Binding-site contacts:
Ligand atom C1 contacts residue ASN54 of chain 1.C at 1.4 Å.
Ligand atom N2 contacts residue ASN54 of chain 1.C at 3.3 Å (h-bond).
Ligand atom C3 contacts residue ASN54 of chain 1.C at 3.8 Å.
Ligand atom C8 contacts residue TYR28 of chain 1.D at 3.9 Å (hydrophobic).
Ligand atom C7 contacts residue ASN54 of chain 1.C at 4.3 Å.
Ligand atom C1 contacts residue GLU33 of chain 1.C at 3.6 Å.
Ligand atom O7 contacts residue THR29 of chain 1.D at 4.1 Å.
Ligand atom O5 contacts residue ASN54 of chain 1.C at 2.2 Å (h-bond).
Ligand atom C2 contacts residue ASN54 of chain 1.C at 2.5 Å.
Ligand atom C4 contacts residue ASN54 of chain 1.C at 4.1 Å.
Ligand atom O5 contacts residue GLU33 of chain 1.C at 4.3 Å.
Ligand atom C2 contacts residue GLU33 of chain 1.C at 4.2 Å.
Ligand atom C5 contacts residue ASN54 of chain 1.C at 3.6 Å.
Ligand atom N2 contacts residue GLU33 of chain 1.C at 3.8 Å.

The small molecule below binds the protein below.
Small molecule (SMILES): CC(=O)N[C@@H]1[C@@H](O)[C@H](O)[C@@H](CO)O[C@H]1O

Sequence of chain 1.D:
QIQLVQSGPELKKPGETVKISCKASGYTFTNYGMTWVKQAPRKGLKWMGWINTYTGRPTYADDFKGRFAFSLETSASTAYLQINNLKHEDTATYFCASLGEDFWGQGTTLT

Sequence of chain 1.C:
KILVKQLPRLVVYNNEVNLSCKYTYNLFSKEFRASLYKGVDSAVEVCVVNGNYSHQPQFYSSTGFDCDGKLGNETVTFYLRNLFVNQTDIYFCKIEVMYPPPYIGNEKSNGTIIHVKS